Sequence of chain 1.C:
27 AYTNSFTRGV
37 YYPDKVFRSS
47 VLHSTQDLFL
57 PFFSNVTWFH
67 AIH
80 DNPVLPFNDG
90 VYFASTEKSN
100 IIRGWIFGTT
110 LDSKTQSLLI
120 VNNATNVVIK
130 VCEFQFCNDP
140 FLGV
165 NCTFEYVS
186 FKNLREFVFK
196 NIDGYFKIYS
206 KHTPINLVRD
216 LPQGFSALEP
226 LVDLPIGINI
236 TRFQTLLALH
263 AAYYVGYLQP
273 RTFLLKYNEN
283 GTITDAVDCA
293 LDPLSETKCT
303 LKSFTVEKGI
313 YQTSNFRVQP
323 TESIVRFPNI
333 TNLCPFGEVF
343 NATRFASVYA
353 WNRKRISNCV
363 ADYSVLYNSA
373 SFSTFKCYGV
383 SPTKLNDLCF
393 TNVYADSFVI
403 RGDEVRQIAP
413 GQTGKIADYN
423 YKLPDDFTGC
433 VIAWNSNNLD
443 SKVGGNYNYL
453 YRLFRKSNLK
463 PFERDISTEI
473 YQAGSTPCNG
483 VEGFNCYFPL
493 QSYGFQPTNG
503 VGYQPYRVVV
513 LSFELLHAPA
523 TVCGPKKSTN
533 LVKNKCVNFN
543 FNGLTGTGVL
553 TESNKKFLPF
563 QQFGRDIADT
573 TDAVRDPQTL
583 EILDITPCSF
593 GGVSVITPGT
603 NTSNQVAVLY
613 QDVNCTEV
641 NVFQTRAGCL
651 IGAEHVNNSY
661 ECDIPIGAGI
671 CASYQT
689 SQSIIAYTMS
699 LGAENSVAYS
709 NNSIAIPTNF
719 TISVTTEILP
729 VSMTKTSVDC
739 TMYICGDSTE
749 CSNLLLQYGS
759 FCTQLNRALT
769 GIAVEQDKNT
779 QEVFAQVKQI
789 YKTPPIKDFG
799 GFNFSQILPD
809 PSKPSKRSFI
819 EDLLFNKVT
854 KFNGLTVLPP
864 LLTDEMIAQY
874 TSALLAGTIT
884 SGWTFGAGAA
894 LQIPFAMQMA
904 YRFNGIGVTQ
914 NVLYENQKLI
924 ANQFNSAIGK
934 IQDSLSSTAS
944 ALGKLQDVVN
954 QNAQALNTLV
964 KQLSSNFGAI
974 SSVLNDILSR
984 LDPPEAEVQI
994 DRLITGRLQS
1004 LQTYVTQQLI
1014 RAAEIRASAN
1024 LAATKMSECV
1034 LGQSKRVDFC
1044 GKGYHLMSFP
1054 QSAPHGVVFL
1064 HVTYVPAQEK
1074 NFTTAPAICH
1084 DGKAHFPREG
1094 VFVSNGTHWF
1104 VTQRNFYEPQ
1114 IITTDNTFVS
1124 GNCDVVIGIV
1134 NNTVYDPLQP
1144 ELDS

The protein below binds the small molecule below.
Small molecule (SMILES): CC(=O)N[C@@H]1[C@@H](O)[C@H](O)[C@@H](CO)O[C@H]1O

Binding-site contacts:
Ligand atom C8 contacts residue ASN280 of chain 1.C at 4.1 Å.
Ligand atom C8 contacts residue GLU281 of chain 1.C at 3.4 Å.
Ligand atom C5 contacts residue ASN282 of chain 1.C at 3.7 Å.
Ligand atom C3 contacts residue ASN282 of chain 1.C at 3.8 Å.
Ligand atom C7 contacts residue ASN282 of chain 1.C at 3.8 Å.
Ligand atom C4 contacts residue ASN282 of chain 1.C at 4.2 Å.
Ligand atom O5 contacts residue ASN282 of chain 1.C at 2.4 Å (h-bond).
Ligand atom O7 contacts residue ASN282 of chain 1.C at 4.3 Å.
Ligand atom C2 contacts residue ASN282 of chain 1.C at 2.4 Å.
Ligand atom N2 contacts residue ASN282 of chain 1.C at 2.9 Å (h-bond).
Ligand atom C1 contacts residue ASN282 of chain 1.C at 1.4 Å.